Binding-site contacts:
Ligand atom C11 contacts residue GLU44 of chain 2.A at 4.0 Å.
Ligand atom C14 contacts residue CYS43 of chain 2.A at 4.0 Å (hydrophobic).
Ligand atom N07 contacts residue GLU19 of chain 2.A at 2.7 Å (salt-bridge).
Ligand atom C03 contacts residue ASN47 of chain 2.A at 3.5 Å.
Ligand atom C14 contacts residue ASN47 of chain 2.A at 4.0 Å.
Ligand atom C09 contacts residue GLU44 of chain 2.A at 3.9 Å.
Ligand atom C12 contacts residue GLU44 of chain 2.A at 4.2 Å.
Ligand atom N07 contacts residue VAL51 of chain 2.A at 3.9 Å.
Ligand atom C10 contacts residue GLU44 of chain 2.A at 3.8 Å.
Ligand atom C06 contacts residue LEU48 of chain 2.A at 4.2 Å (hydrophobic).
Ligand atom C04 contacts residue ASN47 of chain 2.A at 3.6 Å.
Ligand atom S01 contacts residue GLU44 of chain 2.A at 3.8 Å.
Ligand atom C06 contacts residue GLU19 of chain 2.A at 3.6 Å.
Ligand atom C02 contacts residue GLU44 of chain 2.A at 4.2 Å.
Ligand atom N08 contacts residue LEU48 of chain 2.A at 3.4 Å.
Ligand atom N08 contacts residue GLU19 of chain 2.A at 2.8 Å (salt-bridge).
Ligand atom C13 contacts residue GLU44 of chain 2.A at 3.9 Å.
Ligand atom C14 contacts residue GLU44 of chain 2.A at 3.8 Å.
Ligand atom C05 contacts residue ASN47 of chain 2.A at 4.3 Å.
Ligand atom C02 contacts residue ASN47 of chain 2.A at 4.1 Å.
Ligand atom C13 contacts residue CYS43 of chain 2.A at 3.5 Å (hydrophobic).

Sequence of chain 2.A:
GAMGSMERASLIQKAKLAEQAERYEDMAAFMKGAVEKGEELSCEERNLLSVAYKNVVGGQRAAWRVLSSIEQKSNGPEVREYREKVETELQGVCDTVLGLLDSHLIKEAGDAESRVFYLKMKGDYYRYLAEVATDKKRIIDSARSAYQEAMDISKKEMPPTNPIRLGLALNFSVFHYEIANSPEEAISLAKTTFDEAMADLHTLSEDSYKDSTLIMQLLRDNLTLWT

A protein and the small-molecule ligand that binds it are described below.
Small molecule (SMILES): [H]/N=C(/N)c1ccc(-c2ccccc2)s1